Binding-site contacts:
Ligand atom O5 contacts residue ALA62 of chain 1.C at 3.7 Å.
Ligand atom O7 contacts residue ASN61 of chain 1.C at 4.0 Å.
Ligand atom C3 contacts residue ASN61 of chain 1.C at 3.8 Å.
Ligand atom C8 contacts residue ILE26 of chain 1.C at 3.8 Å (hydrophobic).
Ligand atom O5 contacts residue THR63 of chain 1.C at 4.5 Å.
Ligand atom C2 contacts residue ASN61 of chain 1.C at 2.5 Å.
Ligand atom C1 contacts residue ASN61 of chain 1.C at 1.4 Å.
Ligand atom N2 contacts residue ASN61 of chain 1.C at 2.9 Å (h-bond).
Ligand atom C6 contacts residue ALA62 of chain 1.C at 4.2 Å (hydrophobic).
Ligand atom C5 contacts residue ASN61 of chain 1.C at 3.7 Å.
Ligand atom C7 contacts residue ASN61 of chain 1.C at 3.2 Å.
Ligand atom O5 contacts residue ASN61 of chain 1.C at 2.4 Å (h-bond).
Ligand atom C5 contacts residue ALA62 of chain 1.C at 4.3 Å (hydrophobic).
Ligand atom C7 contacts residue ILE26 of chain 1.C at 4.5 Å (hydrophobic).
Ligand atom C8 contacts residue ASN61 of chain 1.C at 3.4 Å.
Ligand atom O7 contacts residue ILE26 of chain 1.C at 4.2 Å.
Ligand atom C4 contacts residue ASN61 of chain 1.C at 4.3 Å.
Ligand atom C1 contacts residue ALA62 of chain 1.C at 4.5 Å (hydrophobic).

Sequence of chain 1.C:
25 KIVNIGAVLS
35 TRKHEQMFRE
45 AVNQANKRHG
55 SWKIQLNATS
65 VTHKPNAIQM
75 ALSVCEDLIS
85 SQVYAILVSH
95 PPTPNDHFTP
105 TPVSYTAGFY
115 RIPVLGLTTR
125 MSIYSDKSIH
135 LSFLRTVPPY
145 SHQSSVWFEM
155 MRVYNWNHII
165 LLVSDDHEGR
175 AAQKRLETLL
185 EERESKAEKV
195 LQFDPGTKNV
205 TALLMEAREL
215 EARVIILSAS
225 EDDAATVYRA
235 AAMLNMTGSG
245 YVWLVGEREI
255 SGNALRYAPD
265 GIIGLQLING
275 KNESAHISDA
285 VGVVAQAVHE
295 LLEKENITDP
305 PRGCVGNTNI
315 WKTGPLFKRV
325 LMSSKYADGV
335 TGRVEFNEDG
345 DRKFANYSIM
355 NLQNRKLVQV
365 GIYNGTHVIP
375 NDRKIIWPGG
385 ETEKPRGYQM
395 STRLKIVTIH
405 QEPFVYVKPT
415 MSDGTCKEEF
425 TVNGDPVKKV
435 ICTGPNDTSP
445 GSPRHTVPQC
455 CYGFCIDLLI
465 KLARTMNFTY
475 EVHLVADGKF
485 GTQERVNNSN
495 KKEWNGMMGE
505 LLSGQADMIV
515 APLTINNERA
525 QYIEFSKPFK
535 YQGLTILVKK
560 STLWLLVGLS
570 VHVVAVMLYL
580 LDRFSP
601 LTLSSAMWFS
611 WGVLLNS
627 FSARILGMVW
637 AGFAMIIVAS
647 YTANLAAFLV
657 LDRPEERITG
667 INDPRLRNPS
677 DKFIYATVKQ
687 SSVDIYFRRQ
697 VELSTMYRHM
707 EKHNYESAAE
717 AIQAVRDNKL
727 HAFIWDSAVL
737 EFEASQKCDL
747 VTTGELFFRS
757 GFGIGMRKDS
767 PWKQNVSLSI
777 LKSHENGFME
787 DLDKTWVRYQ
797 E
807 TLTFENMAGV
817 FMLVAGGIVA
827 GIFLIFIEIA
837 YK

A small-molecule ligand and the protein it binds are described below.
Small molecule (SMILES): CC(=O)N[C@@H]1[C@@H](O)[C@H](O)[C@@H](CO)O[C@H]1O